Sequence of chain 50.F:
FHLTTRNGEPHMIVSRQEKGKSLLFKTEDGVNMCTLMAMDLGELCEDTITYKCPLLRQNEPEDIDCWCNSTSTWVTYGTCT

Binding-site contacts:
Ligand atom C6 contacts residue THR48 of chain 50.F at 4.4 Å.
Ligand atom O5 contacts residue THR48 of chain 50.F at 4.0 Å.
Ligand atom O7 contacts residue MET126 of chain 50.E at 3.1 Å.
Ligand atom C5 contacts residue NAG1 of chain 50.Z at 3.7 Å.
Ligand atom C4 contacts residue NAG1 of chain 50.Z at 2.9 Å.
Ligand atom C2 contacts residue ASN75 of chain 50.E at 2.6 Å.
Ligand atom C2 contacts residue NAG1 of chain 50.Z at 4.1 Å.
Ligand atom N2 contacts residue ASN75 of chain 50.E at 3.0 Å (h-bond).
Ligand atom C6 contacts residue NAG1 of chain 50.Z at 3.4 Å.
Ligand atom C8 contacts residue PHE98 of chain 50.E at 3.6 Å (hydrophobic).
Ligand atom O6 contacts residue ASN75 of chain 50.E at 3.8 Å.
Ligand atom O6 contacts residue GLU46 of chain 50.F at 3.8 Å.
Ligand atom C6 contacts residue CYS45 of chain 50.F at 4.4 Å (hydrophobic).
Ligand atom C3 contacts residue NAG1 of chain 50.Z at 3.3 Å.
Ligand atom C5 contacts residue ASN75 of chain 50.E at 3.2 Å.
Ligand atom O7 contacts residue ASN75 of chain 50.E at 3.2 Å (h-bond).
Ligand atom C7 contacts residue ASN75 of chain 50.E at 2.8 Å.
Ligand atom C1 contacts residue ASN75 of chain 50.E at 1.3 Å.
Ligand atom O3 contacts residue NAG1 of chain 50.Z at 2.4 Å (h-bond).
Ligand atom O5 contacts residue ASN75 of chain 50.E at 2.1 Å (h-bond).
Ligand atom O6 contacts residue THR48 of chain 50.F at 4.0 Å.
Ligand atom O6 contacts residue NAG1 of chain 50.Z at 4.1 Å.
Ligand atom C3 contacts residue ASN75 of chain 50.E at 3.5 Å.
Ligand atom O6 contacts residue CYS45 of chain 50.F at 3.4 Å (h-bond).
Ligand atom C8 contacts residue ASN75 of chain 50.E at 3.0 Å.
Ligand atom O4 contacts residue NAG1 of chain 50.Z at 1.6 Å.
Ligand atom C4 contacts residue ASN75 of chain 50.E at 4.0 Å.
Ligand atom C6 contacts residue ASN75 of chain 50.E at 3.8 Å.
Ligand atom C7 contacts residue MET126 of chain 50.E at 3.8 Å (hydrophobic).
Ligand atom C8 contacts residue MET126 of chain 50.E at 3.7 Å (hydrophobic).

Sequence of chain 50.E:
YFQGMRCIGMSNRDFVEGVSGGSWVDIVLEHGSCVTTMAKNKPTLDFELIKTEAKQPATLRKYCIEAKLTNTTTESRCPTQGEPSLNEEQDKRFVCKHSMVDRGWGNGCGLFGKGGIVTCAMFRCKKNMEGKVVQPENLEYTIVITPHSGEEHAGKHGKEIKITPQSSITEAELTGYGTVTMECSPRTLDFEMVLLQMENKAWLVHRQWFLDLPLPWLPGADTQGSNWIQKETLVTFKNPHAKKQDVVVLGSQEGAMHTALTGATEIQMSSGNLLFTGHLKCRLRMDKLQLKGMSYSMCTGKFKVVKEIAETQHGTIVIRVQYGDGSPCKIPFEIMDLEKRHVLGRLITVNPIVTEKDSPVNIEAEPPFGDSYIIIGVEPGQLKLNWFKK

A protein and the small-molecule ligand that binds it are described below.
Small molecule (SMILES): CC(=O)N[C@@H]1[C@@H](O)[C@H](O)[C@@H](CO)O[C@H]1O